This small molecule binds to this protein.
Small molecule (SMILES): c1ccc2c(c1)[nH]c1ccccc12

Binding-site contacts:
Ligand atom C9A contacts residue VAL272 of chain 1.B at 3.8 Å (hydrophobic).
Ligand atom C5 contacts residue ALA259 of chain 1.B at 3.9 Å (hydrophobic).
Ligand atom C6 contacts residue ILE262 of chain 1.B at 3.6 Å (hydrophobic).
Ligand atom C4B contacts residue VAL272 of chain 1.B at 4.2 Å (hydrophobic).
Ligand atom C1 contacts residue GLU284 of chain 1.B at 3.7 Å.
Ligand atom C3 contacts residue PHE329 of chain 1.B at 3.9 Å (hydrophobic).
Ligand atom C2 contacts residue VAL272 of chain 1.B at 4.1 Å (hydrophobic).
Ligand atom C8 contacts residue HIS183 of chain 1.B at 3.7 Å.
Ligand atom C8A contacts residue HIS183 of chain 1.B at 3.6 Å.
Ligand atom C8 contacts residue ILE262 of chain 1.B at 3.2 Å (hydrophobic).
Ligand atom C5 contacts residue ILE184 of chain 1.B at 3.7 Å (hydrophobic).
Ligand atom C8A contacts residue ILE262 of chain 1.B at 3.9 Å (hydrophobic).
Ligand atom C1 contacts residue LEU270 of chain 1.B at 3.5 Å (hydrophobic).
Ligand atom C2 contacts residue GLN282 of chain 1.B at 3.5 Å.
Ligand atom C9A contacts residue GLY178 of chain 1.B at 3.8 Å.
Ligand atom C6 contacts residue ALA259 of chain 1.B at 3.8 Å (hydrophobic).
Ligand atom C6 contacts residue ILE184 of chain 1.B at 3.3 Å (hydrophobic).
Ligand atom N9 contacts residue GLY178 of chain 1.B at 2.8 Å (h-bond).
Ligand atom C7 contacts residue ILE184 of chain 1.B at 3.2 Å (hydrophobic).
Ligand atom C3 contacts residue GLN282 of chain 1.B at 3.6 Å.
Ligand atom C4 contacts residue VAL272 of chain 1.B at 3.9 Å (hydrophobic).
Ligand atom C3 contacts residue VAL272 of chain 1.B at 4.0 Å (hydrophobic).
Ligand atom C4 contacts residue PHE275 of chain 1.B at 3.6 Å (hydrophobic).
Ligand atom C3 contacts residue ASN330 of chain 1.B at 3.7 Å.
Ligand atom C1 contacts residue VAL272 of chain 1.B at 4.0 Å (hydrophobic).
Ligand atom C8A contacts residue GLY178 of chain 1.B at 3.7 Å.
Ligand atom C4 contacts residue PHE329 of chain 1.B at 3.6 Å (hydrophobic).
Ligand atom C8 contacts residue ASP180 of chain 1.B at 3.6 Å.
Ligand atom C7 contacts residue ILE262 of chain 1.B at 3.0 Å (hydrophobic).
Ligand atom C8 contacts residue GLY178 of chain 1.B at 3.9 Å.
Ligand atom C3 contacts residue PHE275 of chain 1.B at 3.7 Å (hydrophobic).
Ligand atom C8A contacts residue ILE184 of chain 1.B at 4.0 Å (hydrophobic).
Ligand atom C2 contacts residue GLU284 of chain 1.B at 3.7 Å.
Ligand atom C4A contacts residue VAL272 of chain 1.B at 3.8 Å (hydrophobic).
Ligand atom C9A contacts residue LEU270 of chain 1.B at 3.9 Å (hydrophobic).
Ligand atom N9 contacts residue HIS183 of chain 1.B at 3.4 Å.
Ligand atom C8 contacts residue ILE184 of chain 1.B at 3.6 Å (hydrophobic).
Ligand atom C4B contacts residue ILE184 of chain 1.B at 4.1 Å (hydrophobic).
Ligand atom C2 contacts residue ASN330 of chain 1.B at 3.4 Å.
Ligand atom N9 contacts residue LEU270 of chain 1.B at 4.0 Å.

Sequence of chain 1.B:
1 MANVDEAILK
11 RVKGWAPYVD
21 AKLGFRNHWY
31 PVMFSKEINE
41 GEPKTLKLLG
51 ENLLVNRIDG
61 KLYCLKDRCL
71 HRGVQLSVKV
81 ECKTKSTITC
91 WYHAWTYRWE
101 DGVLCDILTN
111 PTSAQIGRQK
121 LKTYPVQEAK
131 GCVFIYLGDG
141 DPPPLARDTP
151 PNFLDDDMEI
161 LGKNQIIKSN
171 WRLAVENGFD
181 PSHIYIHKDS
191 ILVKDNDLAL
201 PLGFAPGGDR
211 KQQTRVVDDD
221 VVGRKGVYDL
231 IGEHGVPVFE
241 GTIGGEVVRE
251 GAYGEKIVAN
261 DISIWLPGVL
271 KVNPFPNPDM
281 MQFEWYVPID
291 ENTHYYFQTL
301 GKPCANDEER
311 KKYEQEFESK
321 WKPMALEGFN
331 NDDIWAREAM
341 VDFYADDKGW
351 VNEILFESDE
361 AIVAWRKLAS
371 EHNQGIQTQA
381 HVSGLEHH